A small-molecule ligand and the protein it binds are described below.
Small molecule (SMILES): CC(=O)N[C@@H]1[C@@H](O)[C@H](O)[C@@H](CO)O[C@H]1O

Binding-site contacts:
Ligand atom C8 contacts residue ASN67 of chain 55.E at 3.6 Å.
Ligand atom C1 contacts residue ASN67 of chain 55.E at 1.4 Å.
Ligand atom O7 contacts residue MET118 of chain 55.E at 3.5 Å.
Ligand atom C4 contacts residue ASN67 of chain 55.E at 4.2 Å.
Ligand atom C3 contacts residue ASN67 of chain 55.E at 3.6 Å.
Ligand atom C7 contacts residue MET118 of chain 55.E at 3.8 Å (hydrophobic).
Ligand atom O5 contacts residue ASN67 of chain 55.E at 2.4 Å (h-bond).
Ligand atom N2 contacts residue ASN67 of chain 55.E at 3.3 Å (h-bond).
Ligand atom O7 contacts residue ARG89 of chain 55.E at 4.2 Å.
Ligand atom C7 contacts residue ASN67 of chain 55.E at 3.8 Å.
Ligand atom O7 contacts residue ASN67 of chain 55.E at 4.5 Å.
Ligand atom C2 contacts residue ASN67 of chain 55.E at 2.4 Å.
Ligand atom C8 contacts residue PHE90 of chain 55.E at 4.4 Å (hydrophobic).
Ligand atom C5 contacts residue ASN67 of chain 55.E at 3.7 Å.
Ligand atom C8 contacts residue MET118 of chain 55.E at 4.1 Å (hydrophobic).
Ligand atom O3 contacts residue ASN67 of chain 55.E at 3.8 Å.

Sequence of chain 55.E:
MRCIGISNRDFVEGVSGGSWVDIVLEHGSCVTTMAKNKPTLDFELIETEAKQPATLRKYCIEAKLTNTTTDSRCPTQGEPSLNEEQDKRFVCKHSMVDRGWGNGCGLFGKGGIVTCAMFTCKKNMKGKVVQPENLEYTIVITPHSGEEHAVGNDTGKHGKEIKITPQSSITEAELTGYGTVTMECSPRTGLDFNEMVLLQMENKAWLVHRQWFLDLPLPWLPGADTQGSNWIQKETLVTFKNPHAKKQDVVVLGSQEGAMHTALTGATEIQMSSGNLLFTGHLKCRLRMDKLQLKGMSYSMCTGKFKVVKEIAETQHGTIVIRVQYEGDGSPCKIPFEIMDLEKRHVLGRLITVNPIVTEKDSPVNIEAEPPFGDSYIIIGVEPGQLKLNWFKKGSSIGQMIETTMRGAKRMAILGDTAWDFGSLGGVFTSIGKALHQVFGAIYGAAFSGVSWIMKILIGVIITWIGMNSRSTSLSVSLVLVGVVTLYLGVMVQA